Binding-site contacts:
Ligand atom N4 contacts residue GLY216 of chain 2.A at 3.6 Å.
Ligand atom C1 contacts residue PHE198 of chain 2.A at 3.6 Å (hydrophobic).
Ligand atom N2 contacts residue GLU199 of chain 2.A at 2.7 Å (salt-bridge).
Ligand atom N11 contacts residue PHE198 of chain 2.A at 3.9 Å.
Ligand atom N11 contacts residue VAL243 of chain 2.A at 3.8 Å.
Ligand atom N7 contacts residue PHE198 of chain 2.A at 3.9 Å.
Ligand atom N2 contacts residue VAL215 of chain 2.A at 3.6 Å.
Ligand atom C8 contacts residue GLY116 of chain 2.A at 3.6 Å.
Ligand atom N6 contacts residue PHE198 of chain 2.A at 3.5 Å.
Ligand atom C5 contacts residue GLY116 of chain 2.A at 3.8 Å.
Ligand atom C1 contacts residue GLY116 of chain 2.A at 3.9 Å.
Ligand atom C10 contacts residue ALA115 of chain 2.A at 3.7 Å (hydrophobic).
Ligand atom C10 contacts residue THR240 of chain 2.A at 2.4 Å.
Ligand atom N7 contacts residue ALA115 of chain 2.A at 3.7 Å.
Ligand atom O12 contacts residue MET217 of chain 2.A at 3.5 Å.
Ligand atom N6 contacts residue ASN241 of chain 2.A at 3.6 Å.
Ligand atom C9 contacts residue ALA115 of chain 2.A at 3.8 Å (hydrophobic).
Ligand atom N6 contacts residue GLY116 of chain 2.A at 3.4 Å (h-bond).
Ligand atom C5 contacts residue PHE198 of chain 2.A at 3.8 Å (hydrophobic).
Ligand atom N11 contacts residue GLY116 of chain 2.A at 3.8 Å.
Ligand atom N6 contacts residue VAL215 of chain 2.A at 3.9 Å.
Ligand atom N11 contacts residue GLU199 of chain 2.A at 3.4 Å (salt-bridge).
Ligand atom N7 contacts residue GLY116 of chain 2.A at 3.3 Å (h-bond).
Ligand atom N11 contacts residue ASN241 of chain 2.A at 3.3 Å (h-bond).
Ligand atom N7 contacts residue ASN241 of chain 2.A at 2.5 Å (h-bond).
Ligand atom C10 contacts residue ASN241 of chain 2.A at 3.0 Å.
Ligand atom O12 contacts residue GLY216 of chain 2.A at 3.9 Å.
Ligand atom C5 contacts residue VAL215 of chain 2.A at 3.6 Å (hydrophobic).
Ligand atom C8 contacts residue ASN241 of chain 2.A at 3.1 Å.
Ligand atom C3 contacts residue MET217 of chain 2.A at 3.9 Å (hydrophobic).
Ligand atom N2 contacts residue PHE198 of chain 2.A at 3.7 Å.
Ligand atom C9 contacts residue ALA114 of chain 2.A at 3.5 Å (hydrophobic).
Ligand atom C1 contacts residue GLU199 of chain 2.A at 3.5 Å.
Ligand atom C3 contacts residue GLU199 of chain 2.A at 3.6 Å.
Ligand atom N4 contacts residue VAL215 of chain 2.A at 3.5 Å (h-bond).
Ligand atom O12 contacts residue GLU199 of chain 2.A at 2.8 Å (salt-bridge).
Ligand atom C3 contacts residue VAL215 of chain 2.A at 3.7 Å (hydrophobic).
Ligand atom C8 contacts residue THR240 of chain 2.A at 3.9 Å.
Ligand atom O12 contacts residue VAL215 of chain 2.A at 3.9 Å.
Ligand atom C8 contacts residue ALA115 of chain 2.A at 3.5 Å (hydrophobic).

This protein binds this small molecule.
Small molecule (SMILES): Cc1cc2[nH]c(=O)nc(N)n2n1

Sequence of chain 2.A:
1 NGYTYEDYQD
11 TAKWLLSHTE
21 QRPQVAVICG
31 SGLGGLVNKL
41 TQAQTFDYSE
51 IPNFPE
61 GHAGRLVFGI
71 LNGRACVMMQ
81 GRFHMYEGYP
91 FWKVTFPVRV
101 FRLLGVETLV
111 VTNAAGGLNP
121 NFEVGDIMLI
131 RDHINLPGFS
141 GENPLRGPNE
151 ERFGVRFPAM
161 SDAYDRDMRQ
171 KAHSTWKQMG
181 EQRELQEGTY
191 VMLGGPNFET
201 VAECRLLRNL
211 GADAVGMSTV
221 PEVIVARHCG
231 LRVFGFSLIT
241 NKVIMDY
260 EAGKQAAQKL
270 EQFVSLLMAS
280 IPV